Binding-site contacts:
Ligand atom C14 contacts residue TYR89 of chain 1.E at 3.2 Å (hydrophobic).
Ligand atom C4 contacts residue THR144 of chain 1.E at 4.2 Å.
Ligand atom O1 contacts residue TRP143 of chain 1.E at 3.5 Å.
Ligand atom N4 contacts residue TYR185 of chain 1.E at 2.9 Å (h-bond).
Ligand atom N1 contacts residue TYR192 of chain 1.E at 3.2 Å (h-bond).
Ligand atom C13 contacts residue TYR89 of chain 1.E at 3.3 Å (hydrophobic).
Ligand atom C6 contacts residue MET114 of chain 1.F at 4.0 Å (hydrophobic).
Ligand atom N4 contacts residue TYR89 of chain 1.E at 3.8 Å.
Ligand atom C2 contacts residue LEU112 of chain 1.F at 4.2 Å (hydrophobic).
Ligand atom N3 contacts residue TRP143 of chain 1.E at 3.4 Å.
Ligand atom C6 contacts residue THR144 of chain 1.E at 4.2 Å.
Ligand atom C7 contacts residue TRP143 of chain 1.E at 3.2 Å (hydrophobic).
Ligand atom C4 contacts residue TYR192 of chain 1.E at 3.7 Å (hydrophobic).
Ligand atom C3 contacts residue LEU112 of chain 1.F at 3.8 Å (hydrophobic).
Ligand atom C4 contacts residue LEU112 of chain 1.F at 3.9 Å (hydrophobic).
Ligand atom C1 contacts residue LEU112 of chain 1.F at 3.5 Å (hydrophobic).
Ligand atom C12 contacts residue TRP143 of chain 1.E at 4.3 Å (hydrophobic).
Ligand atom C12 contacts residue TRP53 of chain 1.F at 3.4 Å (hydrophobic).
Ligand atom C8 contacts residue TRP143 of chain 1.E at 3.0 Å (hydrophobic).
Ligand atom C10 contacts residue TYR185 of chain 1.E at 3.7 Å (hydrophobic).
Ligand atom N3 contacts residue TRP53 of chain 1.F at 3.8 Å.
Ligand atom C8 contacts residue MET114 of chain 1.F at 4.2 Å (hydrophobic).
Ligand atom C5 contacts residue TRP143 of chain 1.E at 3.6 Å (hydrophobic).
Ligand atom C14 contacts residue TYR185 of chain 1.E at 2.8 Å (hydrophobic).
Ligand atom C10 contacts residue TYR89 of chain 1.E at 4.2 Å (hydrophobic).
Ligand atom N1 contacts residue ARG104 of chain 1.F at 4.1 Å.
Ligand atom C3 contacts residue TRP143 of chain 1.E at 4.2 Å (hydrophobic).
Ligand atom C1 contacts residue ARG104 of chain 1.F at 4.0 Å.
Ligand atom C12 contacts residue TYR89 of chain 1.E at 3.9 Å (hydrophobic).
Ligand atom C13 contacts residue TRP53 of chain 1.F at 4.0 Å (hydrophobic).
Ligand atom C1 contacts residue THR144 of chain 1.E at 4.2 Å.
Ligand atom N2 contacts residue TRP143 of chain 1.E at 3.4 Å (h-bond).
Ligand atom N4 contacts residue TYR192 of chain 1.E at 4.0 Å.
Ligand atom C6 contacts residue TRP143 of chain 1.E at 3.2 Å (hydrophobic).
Ligand atom C2 contacts residue THR144 of chain 1.E at 3.8 Å.
Ligand atom C11 contacts residue TRP143 of chain 1.E at 4.2 Å (hydrophobic).
Ligand atom C2 contacts residue MET114 of chain 1.F at 4.2 Å (hydrophobic).
Ligand atom C13 contacts residue TYR185 of chain 1.E at 3.7 Å (hydrophobic).
Ligand atom C2 contacts residue TRP143 of chain 1.E at 3.9 Å (hydrophobic).
Ligand atom C3 contacts residue THR144 of chain 1.E at 4.3 Å.

This protein binds this small molecule.
Small molecule (SMILES): N#Cc1cccc(-c2nc(-c3cccnc3)no2)c1

Sequence of chain 1.F:
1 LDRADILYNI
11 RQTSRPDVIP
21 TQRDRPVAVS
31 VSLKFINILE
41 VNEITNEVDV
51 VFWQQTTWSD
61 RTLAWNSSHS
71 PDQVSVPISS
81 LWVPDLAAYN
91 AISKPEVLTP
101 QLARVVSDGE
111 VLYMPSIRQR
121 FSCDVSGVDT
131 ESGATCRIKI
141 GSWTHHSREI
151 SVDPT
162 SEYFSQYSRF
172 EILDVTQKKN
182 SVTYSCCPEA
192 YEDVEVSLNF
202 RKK

Sequence of chain 1.E:
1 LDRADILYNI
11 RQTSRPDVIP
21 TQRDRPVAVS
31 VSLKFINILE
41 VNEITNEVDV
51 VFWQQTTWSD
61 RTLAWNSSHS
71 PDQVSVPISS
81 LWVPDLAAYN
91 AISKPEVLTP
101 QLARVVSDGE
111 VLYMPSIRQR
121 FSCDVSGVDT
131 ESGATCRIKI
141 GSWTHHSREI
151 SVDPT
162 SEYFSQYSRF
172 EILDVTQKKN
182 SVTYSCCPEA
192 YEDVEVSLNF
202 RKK